The small molecule below binds the protein below.
Small molecule (SMILES): C[Sn](C)(C)Cl

Binding-site contacts:
Ligand atom C2 contacts residue ASP99 of chain 1.B at 3.2 Å.
Ligand atom C1 contacts residue ASP99 of chain 1.B at 3.8 Å.
Ligand atom C1 contacts residue CYS159 of chain 1.B at 3.9 Å (hydrophobic).
Ligand atom C2 contacts residue TRP95 of chain 1.B at 3.7 Å (hydrophobic).
Ligand atom C2 contacts residue CYS159 of chain 1.B at 4.3 Å (hydrophobic).
Ligand atom C2 contacts residue GLY75 of chain 1.B at 3.5 Å.
Ligand atom C1 contacts residue CYS96 of chain 1.B at 3.9 Å (hydrophobic).
Ligand atom SN1 contacts residue ASP99 of chain 1.B at 2.7 Å.
Ligand atom C1 contacts residue PHE158 of chain 1.B at 3.4 Å (hydrophobic).

Sequence of chain 1.B:
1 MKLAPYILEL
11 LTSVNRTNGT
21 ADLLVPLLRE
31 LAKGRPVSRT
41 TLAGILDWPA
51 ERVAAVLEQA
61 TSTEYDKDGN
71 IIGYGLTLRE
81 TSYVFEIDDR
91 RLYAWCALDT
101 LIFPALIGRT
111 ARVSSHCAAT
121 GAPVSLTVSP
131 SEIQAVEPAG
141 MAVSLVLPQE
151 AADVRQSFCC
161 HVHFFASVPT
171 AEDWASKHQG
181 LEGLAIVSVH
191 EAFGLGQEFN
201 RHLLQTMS